Sequence of chain 1.A:
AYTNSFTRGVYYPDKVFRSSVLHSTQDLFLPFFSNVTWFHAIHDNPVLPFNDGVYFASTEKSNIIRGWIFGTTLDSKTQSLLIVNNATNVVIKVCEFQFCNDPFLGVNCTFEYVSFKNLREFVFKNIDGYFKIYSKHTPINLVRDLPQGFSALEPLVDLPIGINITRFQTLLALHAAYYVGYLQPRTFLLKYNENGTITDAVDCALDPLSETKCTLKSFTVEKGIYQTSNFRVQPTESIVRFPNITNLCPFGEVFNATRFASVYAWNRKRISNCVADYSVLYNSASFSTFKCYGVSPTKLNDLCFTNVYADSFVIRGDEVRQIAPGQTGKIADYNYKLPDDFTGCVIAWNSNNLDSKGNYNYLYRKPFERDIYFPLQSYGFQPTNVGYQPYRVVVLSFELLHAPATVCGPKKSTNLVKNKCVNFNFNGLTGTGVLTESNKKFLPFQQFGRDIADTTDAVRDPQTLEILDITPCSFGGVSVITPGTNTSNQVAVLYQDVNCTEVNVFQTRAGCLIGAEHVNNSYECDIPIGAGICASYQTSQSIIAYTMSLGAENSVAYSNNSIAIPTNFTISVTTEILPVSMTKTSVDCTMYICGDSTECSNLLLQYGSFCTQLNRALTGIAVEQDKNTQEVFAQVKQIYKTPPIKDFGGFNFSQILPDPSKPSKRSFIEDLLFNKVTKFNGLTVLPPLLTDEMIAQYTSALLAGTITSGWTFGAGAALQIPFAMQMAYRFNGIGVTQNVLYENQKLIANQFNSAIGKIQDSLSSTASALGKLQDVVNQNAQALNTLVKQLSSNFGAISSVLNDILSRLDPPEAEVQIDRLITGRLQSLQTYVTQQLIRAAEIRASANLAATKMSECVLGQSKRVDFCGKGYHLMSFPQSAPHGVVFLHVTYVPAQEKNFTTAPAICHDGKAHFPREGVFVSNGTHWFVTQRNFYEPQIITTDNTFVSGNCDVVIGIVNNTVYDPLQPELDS

A protein and the small-molecule ligand that binds it are described below.
Small molecule (SMILES): CC(=O)N[C@@H]1[C@@H](O)[C@H](O)[C@@H](CO)O[C@H]1O

Binding-site contacts:
Ligand atom C8 contacts residue ASN590 of chain 1.A at 3.3 Å.
Ligand atom O5 contacts residue THR592 of chain 1.A at 3.6 Å.
Ligand atom N2 contacts residue ASN590 of chain 1.A at 2.9 Å (h-bond).
Ligand atom C4 contacts residue ASN590 of chain 1.A at 4.2 Å.
Ligand atom C5 contacts residue ASN590 of chain 1.A at 3.7 Å.
Ligand atom C7 contacts residue ASN590 of chain 1.A at 3.2 Å.
Ligand atom C6 contacts residue THR592 of chain 1.A at 4.0 Å.
Ligand atom C5 contacts residue THR592 of chain 1.A at 4.4 Å.
Ligand atom C1 contacts residue ASN590 of chain 1.A at 1.5 Å.
Ligand atom C3 contacts residue ASN590 of chain 1.A at 3.8 Å.
Ligand atom O6 contacts residue THR592 of chain 1.A at 3.7 Å.
Ligand atom O7 contacts residue ASN590 of chain 1.A at 3.4 Å (h-bond).
Ligand atom C1 contacts residue THR592 of chain 1.A at 4.1 Å.
Ligand atom O7 contacts residue GLN618 of chain 1.A at 4.3 Å.
Ligand atom O5 contacts residue ASN590 of chain 1.A at 2.4 Å (h-bond).
Ligand atom C2 contacts residue ASN590 of chain 1.A at 2.5 Å.